The protein below binds the small molecule below.
Small molecule (SMILES): Cc1cc(CCCCCOc2ccc(C3=NCCO3)cc2)on1

Binding-site contacts:
Ligand atom N3A contacts residue PRO174 of chain 46.A at 3.7 Å.
Ligand atom C5A contacts residue PHE186 of chain 46.A at 3.5 Å (hydrophobic).
Ligand atom C5B contacts residue MET224 of chain 46.A at 3.8 Å (hydrophobic).
Ligand atom C2A contacts residue PHE186 of chain 46.A at 3.3 Å (hydrophobic).
Ligand atom C5 contacts residue LEU106 of chain 46.A at 3.8 Å (hydrophobic).
Ligand atom N3A contacts residue TYR152 of chain 46.A at 3.5 Å.
Ligand atom C4B contacts residue PHE186 of chain 46.A at 3.6 Å (hydrophobic).
Ligand atom C1B contacts residue ILE104 of chain 46.A at 4.0 Å (hydrophobic).
Ligand atom C5B contacts residue TYR128 of chain 46.A at 4.0 Å (hydrophobic).
Ligand atom C4B contacts residue TYR152 of chain 46.A at 3.8 Å (hydrophobic).
Ligand atom C6B contacts residue TYR128 of chain 46.A at 3.3 Å (hydrophobic).
Ligand atom C4 contacts residue TYR197 of chain 46.A at 3.8 Å (hydrophobic).
Ligand atom C3B contacts residue VAL188 of chain 46.A at 3.8 Å (hydrophobic).
Ligand atom C5A contacts residue VAL176 of chain 46.A at 3.6 Å (hydrophobic).
Ligand atom C1B contacts residue VAL188 of chain 46.A at 3.8 Å (hydrophobic).
Ligand atom O1A contacts residue PHE186 of chain 46.A at 3.0 Å.
Ligand atom C4 contacts residue LEU106 of chain 46.A at 3.9 Å (hydrophobic).
Ligand atom C3C contacts residue TYR128 of chain 46.A at 3.4 Å (hydrophobic).
Ligand atom C1B contacts residue TYR128 of chain 46.A at 3.6 Å (hydrophobic).
Ligand atom C4C contacts residue VAL188 of chain 46.A at 3.7 Å (hydrophobic).
Ligand atom C5A contacts residue ALA150 of chain 46.A at 3.6 Å (hydrophobic).
Ligand atom C1C contacts residue TYR128 of chain 46.A at 3.7 Å (hydrophobic).
Ligand atom N3A contacts residue PHE186 of chain 46.A at 4.0 Å.
Ligand atom C5C contacts residue VAL191 of chain 46.A at 3.8 Å (hydrophobic).
Ligand atom N2 contacts residue LEU106 of chain 46.A at 3.8 Å.
Ligand atom C1C contacts residue LEU106 of chain 46.A at 3.8 Å (hydrophobic).
Ligand atom C2B contacts residue VAL188 of chain 46.A at 3.5 Å (hydrophobic).
Ligand atom C5B contacts residue PHE186 of chain 46.A at 3.9 Å (hydrophobic).
Ligand atom O1B contacts residue ILE104 of chain 46.A at 3.9 Å.
Ligand atom C2C contacts residue TYR197 of chain 46.A at 3.7 Å (hydrophobic).
Ligand atom O1B contacts residue TYR128 of chain 46.A at 3.4 Å (h-bond).
Ligand atom C2A contacts residue TYR152 of chain 46.A at 3.6 Å (hydrophobic).
Ligand atom C2C contacts residue MET221 of chain 46.A at 4.0 Å (hydrophobic).
Ligand atom O1 contacts residue LEU106 of chain 46.A at 3.8 Å.
Ligand atom C6B contacts residue ILE104 of chain 46.A at 3.6 Å (hydrophobic).
Ligand atom C4C contacts residue VAL191 of chain 46.A at 3.0 Å (hydrophobic).
Ligand atom C3B contacts residue TYR152 of chain 46.A at 3.7 Å (hydrophobic).
Ligand atom N3A contacts residue ALA24 of chain 46.C at 3.8 Å.
Ligand atom O1 contacts residue MET221 of chain 46.A at 3.9 Å.
Ligand atom C4A contacts residue PRO174 of chain 46.A at 3.1 Å (hydrophobic).

Sequence of chain 46.A:
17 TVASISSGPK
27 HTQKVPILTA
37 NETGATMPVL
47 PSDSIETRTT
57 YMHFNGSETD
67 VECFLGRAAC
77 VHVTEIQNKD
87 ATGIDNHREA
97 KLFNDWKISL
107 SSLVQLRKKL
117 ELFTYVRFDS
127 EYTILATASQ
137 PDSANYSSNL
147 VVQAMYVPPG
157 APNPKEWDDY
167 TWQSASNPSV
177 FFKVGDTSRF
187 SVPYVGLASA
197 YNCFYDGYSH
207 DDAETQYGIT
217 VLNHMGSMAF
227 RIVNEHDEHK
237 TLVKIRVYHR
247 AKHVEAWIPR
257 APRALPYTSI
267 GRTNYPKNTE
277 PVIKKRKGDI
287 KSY

Sequence of chain 46.C:
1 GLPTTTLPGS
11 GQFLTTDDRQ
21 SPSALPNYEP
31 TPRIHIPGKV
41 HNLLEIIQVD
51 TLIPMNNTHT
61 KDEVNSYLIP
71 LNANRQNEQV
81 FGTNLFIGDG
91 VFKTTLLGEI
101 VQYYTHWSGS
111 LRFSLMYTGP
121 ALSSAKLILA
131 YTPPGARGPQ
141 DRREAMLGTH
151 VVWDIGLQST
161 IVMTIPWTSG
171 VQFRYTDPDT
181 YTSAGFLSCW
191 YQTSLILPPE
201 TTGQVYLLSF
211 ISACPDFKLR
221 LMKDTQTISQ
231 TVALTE